Sequence of chain 1.B:
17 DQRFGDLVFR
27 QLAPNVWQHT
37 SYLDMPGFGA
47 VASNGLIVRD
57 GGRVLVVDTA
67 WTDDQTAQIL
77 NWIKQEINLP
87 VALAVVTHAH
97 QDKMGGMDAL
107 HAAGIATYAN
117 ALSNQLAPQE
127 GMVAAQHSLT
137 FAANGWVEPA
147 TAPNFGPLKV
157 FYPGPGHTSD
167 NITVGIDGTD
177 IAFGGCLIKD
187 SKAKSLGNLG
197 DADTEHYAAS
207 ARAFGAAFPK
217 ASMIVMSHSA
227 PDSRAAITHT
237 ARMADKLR

A small-molecule ligand and the protein it binds are described below.
Small molecule (SMILES): CCOC(=O)[C@]1(CS)N[C@@H](C(=O)O)C(C)(C)S1

Binding-site contacts:
Ligand atom C02 contacts residue ASP98 of chain 1.B at 3.4 Å.
Ligand atom C14 contacts residue GLY193 of chain 1.B at 4.1 Å.
Ligand atom C14 contacts residue ASN194 of chain 1.B at 3.3 Å.
Ligand atom S01 contacts residue HIS224 of chain 1.B at 3.7 Å.
Ligand atom O15 contacts residue GLY193 of chain 1.B at 4.0 Å.
Ligand atom O15 contacts residue ASN194 of chain 1.B at 3.4 Å (h-bond).
Ligand atom O16 contacts residue ASN194 of chain 1.B at 2.7 Å (h-bond).
Ligand atom S01 contacts residue ZN1 of chain 1.I at 2.3 Å.
Ligand atom C02 contacts residue HIS96 of chain 1.B at 3.5 Å.
Ligand atom C10 contacts residue HIS224 of chain 1.B at 4.4 Å.
Ligand atom C03 contacts residue ZN1 of chain 1.I at 4.3 Å.
Ligand atom C02 contacts residue ZN1 of chain 1.I at 3.5 Å.
Ligand atom C11 contacts residue VAL47 of chain 1.B at 4.2 Å (hydrophobic).
Ligand atom C04 contacts residue TRP67 of chain 1.B at 4.4 Å (hydrophobic).
Ligand atom S01 contacts residue ASP98 of chain 1.B at 3.6 Å.
Ligand atom O08 contacts residue TRP67 of chain 1.B at 3.6 Å.
Ligand atom C11 contacts residue PHE44 of chain 1.B at 4.3 Å (hydrophobic).
Ligand atom S09 contacts residue ZN1 of chain 1.I at 4.0 Å.
Ligand atom S01 contacts residue HIS94 of chain 1.B at 3.9 Å.
Ligand atom S01 contacts residue ZN1 of chain 1.H at 2.3 Å.
Ligand atom C12 contacts residue HIS224 of chain 1.B at 3.6 Å.
Ligand atom S09 contacts residue TRP67 of chain 1.B at 3.7 Å.
Ligand atom S01 contacts residue HIS163 of chain 1.B at 3.2 Å (h-bond).
Ligand atom O16 contacts residue GLY193 of chain 1.B at 3.6 Å.
Ligand atom S01 contacts residue HIS96 of chain 1.B at 3.4 Å (h-bond).
Ligand atom C02 contacts residue ZN1 of chain 1.H at 3.4 Å.
Ligand atom O15 contacts residue HIS163 of chain 1.B at 3.8 Å.
Ligand atom S09 contacts residue ASP98 of chain 1.B at 4.3 Å.
Ligand atom C11 contacts residue MET41 of chain 1.B at 3.7 Å (hydrophobic).
Ligand atom S09 contacts residue HIS224 of chain 1.B at 3.8 Å.
Ligand atom S01 contacts residue CYS182 of chain 1.B at 3.7 Å.